Sequence of chain 1.G:
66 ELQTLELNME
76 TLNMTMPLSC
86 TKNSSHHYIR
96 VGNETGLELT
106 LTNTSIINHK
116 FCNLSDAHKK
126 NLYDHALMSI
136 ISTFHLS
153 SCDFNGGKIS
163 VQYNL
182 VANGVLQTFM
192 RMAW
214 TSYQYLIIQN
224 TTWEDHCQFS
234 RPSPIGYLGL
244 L

This protein binds this small molecule.
Small molecule (SMILES): CC(=O)N[C@H]1[C@H](O[C@H]2[C@H](O)[C@@H](NC(C)=O)CO[C@@H]2CO)O[C@H](CO)[C@@H](O)[C@@H]1O

Binding-site contacts:
Ligand atom C8 contacts residue SER90 of chain 1.G at 4.3 Å.
Ligand atom O5 contacts residue ASN88 of chain 1.G at 2.3 Å (h-bond).
Ligand atom C1 contacts residue ASN88 of chain 1.G at 1.4 Å.
Ligand atom C2 contacts residue ASN88 of chain 1.G at 2.4 Å.
Ligand atom C5 contacts residue HIS91 of chain 1.G at 3.5 Å.
Ligand atom O6 contacts residue LYS87 of chain 1.G at 3.6 Å (salt-bridge).
Ligand atom O5 contacts residue HIS91 of chain 1.G at 4.1 Å.
Ligand atom C4 contacts residue ASN88 of chain 1.G at 4.2 Å.
Ligand atom C8 contacts residue ASN88 of chain 1.G at 4.1 Å.
Ligand atom O7 contacts residue HIS91 of chain 1.G at 4.1 Å.
Ligand atom O7 contacts residue ASN88 of chain 1.G at 3.4 Å.
Ligand atom C6 contacts residue LYS87 of chain 1.G at 3.2 Å.
Ligand atom O7 contacts residue SER90 of chain 1.G at 2.4 Å (h-bond).
Ligand atom C4 contacts residue HIS91 of chain 1.G at 4.2 Å.
Ligand atom C3 contacts residue ASN88 of chain 1.G at 3.8 Å.
Ligand atom C6 contacts residue HIS91 of chain 1.G at 4.2 Å.
Ligand atom N2 contacts residue ASN88 of chain 1.G at 2.9 Å (h-bond).
Ligand atom O5 contacts residue LYS87 of chain 1.G at 3.9 Å.
Ligand atom C8 contacts residue HIS91 of chain 1.G at 4.4 Å.
Ligand atom C3 contacts residue HIS91 of chain 1.G at 4.4 Å.
Ligand atom O4 contacts residue HIS91 of chain 1.G at 3.8 Å.
Ligand atom C7 contacts residue SER90 of chain 1.G at 3.6 Å.
Ligand atom C5 contacts residue LYS87 of chain 1.G at 4.3 Å.
Ligand atom C7 contacts residue ASN88 of chain 1.G at 3.4 Å.
Ligand atom C1 contacts residue HIS91 of chain 1.G at 4.2 Å.
Ligand atom C5 contacts residue ASN88 of chain 1.G at 3.6 Å.